Sequence of chain 1.D:
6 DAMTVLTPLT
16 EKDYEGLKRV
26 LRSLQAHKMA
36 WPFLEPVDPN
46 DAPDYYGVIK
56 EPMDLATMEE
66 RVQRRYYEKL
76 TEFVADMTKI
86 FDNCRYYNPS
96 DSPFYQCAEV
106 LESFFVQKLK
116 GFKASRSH

A small-molecule ligand and the protein it binds are described below.
Small molecule (SMILES): CN1C[C@H](Nc2nc3c(c(=O)n2C)CCC3)C[C@H](c2ccccc2)C1

Binding-site contacts:
Ligand atom C23 contacts residue TRP36 of chain 1.D at 3.7 Å (hydrophobic).
Ligand atom C16 contacts residue ASN93 of chain 1.D at 4.2 Å.
Ligand atom C19 contacts residue PHE99 of chain 1.D at 3.9 Å (hydrophobic).
Ligand atom C13 contacts residue TYR50 of chain 1.D at 3.9 Å (hydrophobic).
Ligand atom C1 contacts residue PRO41 of chain 1.D at 3.4 Å (hydrophobic).
Ligand atom C24 contacts residue TRP36 of chain 1.D at 3.4 Å (hydrophobic).
Ligand atom N18 contacts residue PHE99 of chain 1.D at 3.7 Å.
Ligand atom N10 contacts residue PHE99 of chain 1.D at 3.9 Å.
Ligand atom N10 contacts residue VAL42 of chain 1.D at 3.9 Å.
Ligand atom C7 contacts residue ASP43 of chain 1.D at 4.2 Å.
Ligand atom C15 contacts residue VAL42 of chain 1.D at 4.0 Å (hydrophobic).
Ligand atom C11 contacts residue PHE99 of chain 1.D at 4.2 Å (hydrophobic).
Ligand atom N18 contacts residue PRO37 of chain 1.D at 3.7 Å.
Ligand atom C16 contacts residue VAL42 of chain 1.D at 4.0 Å (hydrophobic).
Ligand atom O17 contacts residue CYS89 of chain 1.D at 3.6 Å.
Ligand atom C9 contacts residue PRO37 of chain 1.D at 3.7 Å (hydrophobic).
Ligand atom C16 contacts residue PHE99 of chain 1.D at 3.9 Å (hydrophobic).
Ligand atom C13 contacts residue TYR92 of chain 1.D at 3.5 Å (hydrophobic).
Ligand atom C25 contacts residue TRP36 of chain 1.D at 3.5 Å (hydrophobic).
Ligand atom C14 contacts residue ASN93 of chain 1.D at 3.6 Å.
Ligand atom C6 contacts residue PRO37 of chain 1.D at 3.9 Å (hydrophobic).
Ligand atom C1 contacts residue ASP43 of chain 1.D at 4.2 Å.
Ligand atom C9 contacts residue VAL42 of chain 1.D at 3.9 Å (hydrophobic).
Ligand atom C12 contacts residue ALA47 of chain 1.D at 3.7 Å (hydrophobic).
Ligand atom N18 contacts residue VAL42 of chain 1.D at 3.9 Å.
Ligand atom C5 contacts residue PRO37 of chain 1.D at 3.8 Å (hydrophobic).
Ligand atom N8 contacts residue PHE99 of chain 1.D at 4.2 Å.
Ligand atom C14 contacts residue TYR50 of chain 1.D at 3.9 Å (hydrophobic).
Ligand atom C9 contacts residue PHE99 of chain 1.D at 3.7 Å (hydrophobic).
Ligand atom C11 contacts residue VAL42 of chain 1.D at 4.0 Å (hydrophobic).
Ligand atom C13 contacts residue ALA47 of chain 1.D at 3.3 Å (hydrophobic).
Ligand atom N8 contacts residue PRO37 of chain 1.D at 2.8 Å (h-bond).
Ligand atom C19 contacts residue PRO37 of chain 1.D at 2.8 Å (hydrophobic).
Ligand atom N2 contacts residue ASP46 of chain 1.D at 4.0 Å.
Ligand atom N2 contacts residue PRO41 of chain 1.D at 4.2 Å.
Ligand atom C14 contacts residue TYR92 of chain 1.D at 3.3 Å (hydrophobic).
Ligand atom C19 contacts residue PHE38 of chain 1.D at 3.8 Å (hydrophobic).
Ligand atom O17 contacts residue ASN93 of chain 1.D at 3.3 Å (h-bond).
Ligand atom C7 contacts residue VAL42 of chain 1.D at 4.2 Å (hydrophobic).
Ligand atom C7 contacts residue PRO41 of chain 1.D at 4.1 Å (hydrophobic).

Sequence of chain 1.B:
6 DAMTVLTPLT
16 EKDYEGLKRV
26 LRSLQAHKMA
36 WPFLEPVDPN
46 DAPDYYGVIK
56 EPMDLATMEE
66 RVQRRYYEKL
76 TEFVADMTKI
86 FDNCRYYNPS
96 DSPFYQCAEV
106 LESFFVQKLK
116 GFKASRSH